Binding-site contacts:
Ligand atom N2 contacts residue ASN243 of chain 1.A at 3.2 Å (h-bond).
Ligand atom C4 contacts residue TRP149 of chain 1.A at 4.4 Å (hydrophobic).
Ligand atom C5 contacts residue ASN243 of chain 1.A at 3.2 Å.
Ligand atom O6 contacts residue ASN243 of chain 1.A at 4.5 Å.
Ligand atom C2 contacts residue ASN243 of chain 1.A at 2.8 Å.
Ligand atom O4 contacts residue TRP149 of chain 1.A at 4.1 Å.
Ligand atom C1 contacts residue ASN243 of chain 1.A at 1.4 Å.
Ligand atom C4 contacts residue ASN243 of chain 1.A at 4.0 Å.
Ligand atom C5 contacts residue TRP149 of chain 1.A at 4.0 Å (hydrophobic).
Ligand atom C3 contacts residue TRP149 of chain 1.A at 4.1 Å (hydrophobic).
Ligand atom O5 contacts residue TRP149 of chain 1.A at 4.3 Å.
Ligand atom C7 contacts residue ASN243 of chain 1.A at 3.7 Å.
Ligand atom C6 contacts residue ASN243 of chain 1.A at 4.5 Å.
Ligand atom O7 contacts residue ASN243 of chain 1.A at 3.5 Å (h-bond).
Ligand atom O5 contacts residue ASN243 of chain 1.A at 2.4 Å (h-bond).
Ligand atom N2 contacts residue TRP149 of chain 1.A at 4.3 Å.
Ligand atom C1 contacts residue TRP149 of chain 1.A at 4.0 Å (hydrophobic).
Ligand atom C2 contacts residue TRP149 of chain 1.A at 4.4 Å (hydrophobic).
Ligand atom C3 contacts residue ASN243 of chain 1.A at 3.6 Å.

Sequence of chain 1.A:
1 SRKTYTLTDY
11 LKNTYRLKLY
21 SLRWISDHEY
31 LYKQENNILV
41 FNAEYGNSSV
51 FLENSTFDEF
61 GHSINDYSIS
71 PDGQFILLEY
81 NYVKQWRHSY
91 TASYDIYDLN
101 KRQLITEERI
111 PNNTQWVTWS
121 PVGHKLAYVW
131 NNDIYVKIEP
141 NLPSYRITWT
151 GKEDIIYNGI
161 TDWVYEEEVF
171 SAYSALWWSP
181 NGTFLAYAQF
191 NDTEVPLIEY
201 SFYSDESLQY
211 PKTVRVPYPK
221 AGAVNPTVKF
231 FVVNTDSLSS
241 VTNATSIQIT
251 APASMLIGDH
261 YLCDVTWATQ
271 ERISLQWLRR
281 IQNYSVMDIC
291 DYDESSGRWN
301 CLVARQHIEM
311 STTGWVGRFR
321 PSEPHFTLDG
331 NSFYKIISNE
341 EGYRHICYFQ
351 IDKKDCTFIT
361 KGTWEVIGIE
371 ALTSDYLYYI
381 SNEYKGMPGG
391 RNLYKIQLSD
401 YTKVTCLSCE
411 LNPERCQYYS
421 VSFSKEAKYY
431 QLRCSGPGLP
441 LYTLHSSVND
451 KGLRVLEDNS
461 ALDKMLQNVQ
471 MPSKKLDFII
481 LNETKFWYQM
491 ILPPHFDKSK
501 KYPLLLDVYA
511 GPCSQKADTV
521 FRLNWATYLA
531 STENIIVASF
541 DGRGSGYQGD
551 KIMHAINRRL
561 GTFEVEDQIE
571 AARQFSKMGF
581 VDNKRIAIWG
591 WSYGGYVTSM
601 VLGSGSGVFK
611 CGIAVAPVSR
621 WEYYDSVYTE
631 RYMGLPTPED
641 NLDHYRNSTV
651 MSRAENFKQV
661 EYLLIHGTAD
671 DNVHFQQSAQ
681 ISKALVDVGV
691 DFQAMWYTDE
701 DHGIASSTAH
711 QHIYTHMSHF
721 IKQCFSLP

This small molecule binds to this protein.
Small molecule (SMILES): CC(=O)N[C@@H]1[C@@H](O)[C@H](O)[C@@H](CO)O[C@H]1O